Sequence of chain 1.A:
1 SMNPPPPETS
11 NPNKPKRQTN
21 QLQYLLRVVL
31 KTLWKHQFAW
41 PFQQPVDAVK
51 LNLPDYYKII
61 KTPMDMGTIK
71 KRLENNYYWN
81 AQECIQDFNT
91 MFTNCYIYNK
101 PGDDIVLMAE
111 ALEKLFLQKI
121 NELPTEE

The small molecule below binds the protein below.
Small molecule (SMILES): C[C@@H](O)[C@@H](C)O

Binding-site contacts:
Ligand atom O5 contacts residue ILE105 of chain 1.A at 4.2 Å.
Ligand atom C2 contacts residue TRP40 of chain 1.A at 4.4 Å (hydrophobic).
Ligand atom C1 contacts residue TRP40 of chain 1.A at 3.9 Å (hydrophobic).
Ligand atom C1 contacts residue MET108 of chain 1.A at 3.4 Å (hydrophobic).
Ligand atom O6 contacts residue L251 of chain 1.C at 3.5 Å.
Ligand atom O5 contacts residue ASP104 of chain 1.A at 3.3 Å.
Ligand atom C3 contacts residue ILE105 of chain 1.A at 4.1 Å (hydrophobic).
Ligand atom C4 contacts residue ILE105 of chain 1.A at 3.8 Å (hydrophobic).
Ligand atom C4 contacts residue TRP40 of chain 1.A at 4.0 Å (hydrophobic).
Ligand atom C2 contacts residue ASP104 of chain 1.A at 4.3 Å.
Ligand atom C1 contacts residue ILE105 of chain 1.A at 4.2 Å (hydrophobic).
Ligand atom C3 contacts residue L251 of chain 1.C at 4.1 Å.
Ligand atom C4 contacts residue L251 of chain 1.C at 3.3 Å.
Ligand atom C1 contacts residue ASP104 of chain 1.A at 4.1 Å.